Sequence of chain 1.K:
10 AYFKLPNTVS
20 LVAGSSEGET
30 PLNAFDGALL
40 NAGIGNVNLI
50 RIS

The small molecule below binds the protein below.
Small molecule (SMILES): N=C(N)NCCCCN

Sequence of chain 1.H:
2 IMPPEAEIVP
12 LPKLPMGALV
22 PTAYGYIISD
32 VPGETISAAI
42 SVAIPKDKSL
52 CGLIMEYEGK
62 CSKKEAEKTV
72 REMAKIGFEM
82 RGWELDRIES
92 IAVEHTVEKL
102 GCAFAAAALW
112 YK

Sequence of chain 1.G:
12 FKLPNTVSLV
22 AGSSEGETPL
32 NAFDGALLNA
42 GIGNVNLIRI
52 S

Binding-site contacts:
Ligand atom NE contacts residue PHE34 of chain 1.K at 4.3 Å.
Ligand atom CZ contacts residue VAL46 of chain 1.K at 4.0 Å (hydrophobic).
Ligand atom NH1 contacts residue GLY44 of chain 1.K at 2.7 Å (h-bond).
Ligand atom CA contacts residue LEU31 of chain 1.K at 3.6 Å (hydrophobic).
Ligand atom NH1 contacts residue ILE2 of chain 1.H at 4.2 Å.
Ligand atom NH1 contacts residue ARG82 of chain 1.H at 3.9 Å.
Ligand atom NH1 contacts residue LEU38 of chain 1.K at 3.7 Å.
Ligand atom N contacts residue ILE55 of chain 1.H at 2.7 Å (h-bond).
Ligand atom CG contacts residue SER52 of chain 1.G at 3.7 Å.
Ligand atom CD contacts residue LEU38 of chain 1.K at 4.2 Å (hydrophobic).
Ligand atom CZ contacts residue SER52 of chain 1.G at 3.5 Å.
Ligand atom NE contacts residue LEU38 of chain 1.K at 3.6 Å.
Ligand atom CG contacts residue LEU31 of chain 1.K at 3.9 Å (hydrophobic).
Ligand atom NH1 contacts residue ASP35 of chain 1.K at 3.0 Å (salt-bridge).
Ligand atom CG contacts residue PHE34 of chain 1.K at 3.9 Å (hydrophobic).
Ligand atom CZ contacts residue LEU38 of chain 1.K at 3.4 Å (hydrophobic).
Ligand atom CA contacts residue ILE55 of chain 1.H at 3.5 Å (hydrophobic).
Ligand atom CA contacts residue GLU57 of chain 1.H at 3.5 Å.
Ligand atom NH2 contacts residue SER52 of chain 1.G at 3.0 Å (h-bond).
Ligand atom NE contacts residue ASP35 of chain 1.K at 4.1 Å.
Ligand atom CD contacts residue ASP35 of chain 1.K at 3.3 Å.
Ligand atom NE contacts residue SER52 of chain 1.G at 2.7 Å (h-bond).
Ligand atom CZ contacts residue ASP35 of chain 1.K at 4.0 Å.
Ligand atom N contacts residue LEU31 of chain 1.K at 4.3 Å.
Ligand atom CA contacts residue MET56 of chain 1.H at 4.2 Å (hydrophobic).
Ligand atom CG contacts residue ASP35 of chain 1.K at 4.2 Å.
Ligand atom NH2 contacts residue ILE2 of chain 1.H at 4.0 Å.
Ligand atom NH2 contacts residue LEU38 of chain 1.K at 3.6 Å.
Ligand atom CB contacts residue SER52 of chain 1.G at 4.0 Å.
Ligand atom CA contacts residue PYR1 of chain 1.H at 3.4 Å.
Ligand atom N contacts residue GLU57 of chain 1.H at 2.6 Å (salt-bridge).
Ligand atom CD contacts residue SER52 of chain 1.G at 3.6 Å.
Ligand atom CB contacts residue PYR1 of chain 1.H at 3.2 Å.
Ligand atom CD contacts residue PHE34 of chain 1.K at 3.9 Å (hydrophobic).
Ligand atom NH2 contacts residue GLY44 of chain 1.K at 4.1 Å.
Ligand atom N contacts residue PYR1 of chain 1.H at 2.5 Å (h-bond).
Ligand atom NH2 contacts residue VAL46 of chain 1.K at 2.9 Å (h-bond).
Ligand atom CZ contacts residue GLY44 of chain 1.K at 3.8 Å.
Ligand atom N contacts residue MET56 of chain 1.H at 4.0 Å.
Ligand atom CB contacts residue ILE55 of chain 1.H at 3.7 Å (hydrophobic).